Binding-site contacts:
Ligand atom C5' contacts residue HIS429 of chain 1.AA at 3.1 Å.
Ligand atom N1 contacts residue GLY438 of chain 1.AA at 3.7 Å.
Ligand atom P contacts residue ASP425 of chain 1.HB at 3.7 Å.
Ligand atom N6 contacts residue ASN408 of chain 1.AA at 3.9 Å.
Ligand atom O5' contacts residue HIS429 of chain 1.AA at 4.2 Å.
Ligand atom O2P contacts residue HIS427 of chain 1.HB at 3.1 Å.
Ligand atom C8 contacts residue ASN426 of chain 1.HB at 3.0 Å.
Ligand atom N7 contacts residue SER431 of chain 1.AA at 3.8 Å.
Ligand atom C6 contacts residue PRO217 of chain 1.AA at 4.0 Å (hydrophobic).
Ligand atom O4' contacts residue HIS429 of chain 1.AA at 4.0 Å.
Ligand atom C5' contacts residue HIS427 of chain 1.HB at 4.0 Å.
Ligand atom O2P contacts residue ASN426 of chain 1.HB at 3.3 Å.
Ligand atom N6 contacts residue GLY438 of chain 1.AA at 4.2 Å.
Ligand atom N6 contacts residue GLY436 of chain 1.AA at 3.8 Å.
Ligand atom C6 contacts residue SER431 of chain 1.AA at 3.8 Å.
Ligand atom N1 contacts residue PRO217 of chain 1.AA at 4.1 Å.
Ligand atom C2' contacts residue HIS429 of chain 1.AA at 3.7 Å.
Ligand atom C2' contacts residue PRO430 of chain 1.AA at 3.5 Å (hydrophobic).
Ligand atom C4' contacts residue HIS429 of chain 1.AA at 3.9 Å.
Ligand atom O4' contacts residue ASN426 of chain 1.HB at 4.0 Å.
Ligand atom N6 contacts residue PRO430 of chain 1.AA at 4.1 Å.
Ligand atom N7 contacts residue ASN426 of chain 1.HB at 3.5 Å (h-bond).
Ligand atom C5 contacts residue PRO217 of chain 1.AA at 3.8 Å (hydrophobic).
Ligand atom N7 contacts residue ASN408 of chain 1.AA at 3.5 Å (h-bond).
Ligand atom N9 contacts residue ASN426 of chain 1.HB at 4.1 Å.
Ligand atom C2 contacts residue PRO217 of chain 1.AA at 3.8 Å (hydrophobic).
Ligand atom C3' contacts residue HIS429 of chain 1.AA at 3.7 Å.
Ligand atom O2P contacts residue ASP425 of chain 1.HB at 3.2 Å (salt-bridge).
Ligand atom C5 contacts residue SER431 of chain 1.AA at 4.0 Å.
Ligand atom C6 contacts residue PRO430 of chain 1.AA at 3.7 Å (hydrophobic).
Ligand atom C4 contacts residue PRO217 of chain 1.AA at 3.8 Å (hydrophobic).
Ligand atom N9 contacts residue PRO217 of chain 1.AA at 4.2 Å.
Ligand atom N3 contacts residue PRO217 of chain 1.AA at 3.9 Å.
Ligand atom N6 contacts residue SER431 of chain 1.AA at 3.3 Å.
Ligand atom N3 contacts residue PRO430 of chain 1.AA at 4.1 Å.
Ligand atom C8 contacts residue ASP425 of chain 1.HB at 4.1 Å.
Ligand atom N1 contacts residue PRO430 of chain 1.AA at 3.5 Å (h-bond).
Ligand atom C2 contacts residue PRO430 of chain 1.AA at 3.8 Å (hydrophobic).
Ligand atom N6 contacts residue PRO432 of chain 1.AA at 4.0 Å.
Ligand atom C2 contacts residue GLY438 of chain 1.AA at 3.9 Å.

A protein and the small-molecule ligand that binds it are described below.
Small molecule (SMILES): Nc1ncnc2c1ncn2[C@H]1C[C@H](O)[C@@H](COP(=O)(O)O)O1

Sequence of chain 1.AA:
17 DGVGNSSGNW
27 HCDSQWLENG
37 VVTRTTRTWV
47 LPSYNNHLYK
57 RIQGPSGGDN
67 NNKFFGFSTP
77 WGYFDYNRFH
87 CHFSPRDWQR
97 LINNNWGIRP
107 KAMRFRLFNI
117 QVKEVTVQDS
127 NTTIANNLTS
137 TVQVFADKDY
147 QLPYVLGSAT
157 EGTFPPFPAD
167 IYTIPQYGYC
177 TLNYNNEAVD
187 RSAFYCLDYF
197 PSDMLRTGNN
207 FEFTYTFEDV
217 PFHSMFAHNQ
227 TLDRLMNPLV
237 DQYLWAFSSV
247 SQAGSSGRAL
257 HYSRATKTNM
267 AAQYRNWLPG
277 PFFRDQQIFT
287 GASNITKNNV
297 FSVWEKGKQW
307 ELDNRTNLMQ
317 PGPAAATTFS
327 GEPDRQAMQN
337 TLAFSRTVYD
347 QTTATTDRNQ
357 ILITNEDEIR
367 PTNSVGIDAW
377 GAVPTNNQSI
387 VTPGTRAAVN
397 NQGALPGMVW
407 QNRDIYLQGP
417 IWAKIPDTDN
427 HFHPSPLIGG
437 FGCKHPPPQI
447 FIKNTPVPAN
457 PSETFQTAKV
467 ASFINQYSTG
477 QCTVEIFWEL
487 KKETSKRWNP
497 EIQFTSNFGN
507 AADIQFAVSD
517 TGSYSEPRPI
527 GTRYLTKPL

Sequence of chain 1.HB:
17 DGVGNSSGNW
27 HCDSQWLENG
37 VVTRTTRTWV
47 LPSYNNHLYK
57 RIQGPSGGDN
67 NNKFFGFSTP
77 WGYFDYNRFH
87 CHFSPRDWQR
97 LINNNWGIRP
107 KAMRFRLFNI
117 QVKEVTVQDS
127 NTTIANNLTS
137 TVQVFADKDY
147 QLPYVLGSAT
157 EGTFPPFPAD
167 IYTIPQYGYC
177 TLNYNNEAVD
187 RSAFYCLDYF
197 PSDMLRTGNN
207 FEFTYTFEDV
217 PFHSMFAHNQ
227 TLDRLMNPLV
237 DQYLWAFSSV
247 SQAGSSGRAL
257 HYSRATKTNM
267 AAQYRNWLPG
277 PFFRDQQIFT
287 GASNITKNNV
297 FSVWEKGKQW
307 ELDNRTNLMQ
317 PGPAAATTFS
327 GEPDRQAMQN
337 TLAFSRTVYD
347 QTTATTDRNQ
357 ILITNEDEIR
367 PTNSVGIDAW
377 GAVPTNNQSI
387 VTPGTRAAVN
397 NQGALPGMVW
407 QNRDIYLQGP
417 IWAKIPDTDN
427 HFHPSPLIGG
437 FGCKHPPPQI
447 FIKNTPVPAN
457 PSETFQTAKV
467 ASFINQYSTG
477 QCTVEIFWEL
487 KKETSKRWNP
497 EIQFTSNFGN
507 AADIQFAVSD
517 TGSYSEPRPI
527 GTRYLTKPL